Sequence of chain 2.A:
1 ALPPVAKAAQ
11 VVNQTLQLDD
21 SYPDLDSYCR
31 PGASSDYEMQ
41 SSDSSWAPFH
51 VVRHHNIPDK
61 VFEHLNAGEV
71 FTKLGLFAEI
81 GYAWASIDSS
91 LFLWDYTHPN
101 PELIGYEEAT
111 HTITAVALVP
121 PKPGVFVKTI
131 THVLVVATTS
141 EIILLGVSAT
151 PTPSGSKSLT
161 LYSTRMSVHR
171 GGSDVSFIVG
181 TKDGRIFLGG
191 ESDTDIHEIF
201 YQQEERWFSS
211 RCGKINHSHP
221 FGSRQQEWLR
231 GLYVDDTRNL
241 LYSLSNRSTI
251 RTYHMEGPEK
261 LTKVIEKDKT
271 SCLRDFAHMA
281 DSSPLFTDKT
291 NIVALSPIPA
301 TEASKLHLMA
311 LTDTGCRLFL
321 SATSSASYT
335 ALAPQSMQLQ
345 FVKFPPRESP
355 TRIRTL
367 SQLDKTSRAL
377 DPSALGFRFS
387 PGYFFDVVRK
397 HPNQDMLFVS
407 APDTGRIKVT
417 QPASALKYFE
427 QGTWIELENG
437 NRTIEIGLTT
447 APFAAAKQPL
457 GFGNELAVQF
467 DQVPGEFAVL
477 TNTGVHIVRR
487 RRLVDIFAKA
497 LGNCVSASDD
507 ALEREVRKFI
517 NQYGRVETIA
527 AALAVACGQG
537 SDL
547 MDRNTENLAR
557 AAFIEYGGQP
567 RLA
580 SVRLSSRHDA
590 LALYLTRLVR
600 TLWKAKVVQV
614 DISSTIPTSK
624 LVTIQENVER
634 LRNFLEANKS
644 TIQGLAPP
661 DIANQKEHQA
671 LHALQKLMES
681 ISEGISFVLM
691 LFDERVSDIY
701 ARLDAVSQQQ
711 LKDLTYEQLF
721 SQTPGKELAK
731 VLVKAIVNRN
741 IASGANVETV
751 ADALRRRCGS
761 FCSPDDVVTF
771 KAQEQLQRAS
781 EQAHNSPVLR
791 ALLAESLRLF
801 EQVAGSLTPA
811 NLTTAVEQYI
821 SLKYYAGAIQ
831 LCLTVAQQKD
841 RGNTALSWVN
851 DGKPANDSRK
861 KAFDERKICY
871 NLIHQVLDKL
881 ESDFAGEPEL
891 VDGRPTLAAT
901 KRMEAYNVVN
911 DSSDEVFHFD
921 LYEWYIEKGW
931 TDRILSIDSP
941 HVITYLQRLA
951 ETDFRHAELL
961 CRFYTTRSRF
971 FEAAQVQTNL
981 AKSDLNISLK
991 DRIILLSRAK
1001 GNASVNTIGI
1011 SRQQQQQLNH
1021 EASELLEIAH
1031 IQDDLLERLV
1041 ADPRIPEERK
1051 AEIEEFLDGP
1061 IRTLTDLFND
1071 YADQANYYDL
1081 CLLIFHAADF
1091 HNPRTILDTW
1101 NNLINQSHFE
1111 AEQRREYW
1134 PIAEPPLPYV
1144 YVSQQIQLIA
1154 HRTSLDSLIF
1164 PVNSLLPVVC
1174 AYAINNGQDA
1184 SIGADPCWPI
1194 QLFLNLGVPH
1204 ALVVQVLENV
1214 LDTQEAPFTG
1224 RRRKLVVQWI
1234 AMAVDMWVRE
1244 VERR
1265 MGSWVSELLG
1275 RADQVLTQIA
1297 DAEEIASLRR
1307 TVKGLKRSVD

Binding-site contacts:
Ligand atom CE contacts residue ARG165 of chain 2.A at 3.8 Å.
Ligand atom CA contacts residue GLY105 of chain 2.A at 3.6 Å.
Ligand atom CA contacts residue VAL125 of chain 2.A at 3.4 Å (hydrophobic).
Ligand atom O contacts residue GLY105 of chain 2.A at 3.7 Å.
Ligand atom CA contacts residue SER163 of chain 2.A at 3.7 Å.
Ligand atom OE1 contacts residue ARG165 of chain 2.A at 2.9 Å (salt-bridge).
Ligand atom O contacts residue GLN203 of chain 2.A at 3.5 Å (h-bond).
Ligand atom CG contacts residue TYR162 of chain 2.A at 3.9 Å (hydrophobic).
Ligand atom C contacts residue LEU161 of chain 2.A at 3.8 Å (hydrophobic).
Ligand atom CD2 contacts residue PHE126 of chain 2.A at 3.4 Å (hydrophobic).
Ligand atom CD1 contacts residue TYR162 of chain 2.A at 3.5 Å (hydrophobic).
Ligand atom SD contacts residue ARG165 of chain 2.A at 3.5 Å.
Ligand atom C contacts residue ILE130 of chain 2.A at 3.9 Å (hydrophobic).
Ligand atom N contacts residue VAL125 of chain 2.A at 3.5 Å (h-bond).
Ligand atom O contacts residue VAL127 of chain 2.A at 3.5 Å.
Ligand atom N contacts residue SER163 of chain 2.A at 3.9 Å.
Ligand atom O contacts residue VAL127 of chain 2.A at 2.5 Å (h-bond).
Ligand atom C contacts residue GLY105 of chain 2.A at 3.8 Å.
Ligand atom N contacts residue LEU161 of chain 2.A at 3.2 Å (h-bond).
Ligand atom C contacts residue VAL127 of chain 2.A at 3.7 Å (hydrophobic).
Ligand atom O contacts residue TYR162 of chain 2.A at 3.6 Å.
Ligand atom CA contacts residue LEU161 of chain 2.A at 3.5 Å (hydrophobic).
Ligand atom CA contacts residue PHE126 of chain 2.A at 3.9 Å (hydrophobic).
Ligand atom CB contacts residue GLY105 of chain 2.A at 3.1 Å.
Ligand atom CB contacts residue ILE104 of chain 2.A at 3.6 Å (hydrophobic).
Ligand atom CB contacts residue VAL125 of chain 2.A at 3.3 Å (hydrophobic).
Ligand atom CD1 contacts residue GLY124 of chain 2.A at 3.9 Å.
Ligand atom CA contacts residue GLY105 of chain 2.A at 3.9 Å.
Ligand atom CA contacts residue ILE130 of chain 2.A at 3.5 Å (hydrophobic).
Ligand atom CD1 contacts residue GLN203 of chain 2.A at 3.5 Å.
Ligand atom CD2 contacts residue LEU161 of chain 2.A at 3.6 Å (hydrophobic).
Ligand atom CD contacts residue ARG165 of chain 2.A at 3.8 Å.
Ligand atom CD contacts residue GLN203 of chain 2.A at 3.5 Å.
Ligand atom O contacts residue PHE126 of chain 2.A at 3.4 Å.
Ligand atom CB contacts residue TYR162 of chain 2.A at 3.5 Å (hydrophobic).
Ligand atom N contacts residue GLY105 of chain 2.A at 2.8 Å (h-bond).
Ligand atom O contacts residue LEU161 of chain 2.A at 3.4 Å (h-bond).
Ligand atom O contacts residue ILE130 of chain 2.A at 3.7 Å.
Ligand atom CB contacts residue ILE130 of chain 2.A at 3.6 Å (hydrophobic).
Ligand atom O contacts residue SER163 of chain 2.A at 3.1 Å (h-bond).

This protein binds this small molecule.
Small molecule (SMILES): CSCC[C@H](NC(=O)[C@@H]1CCCN1C(=O)[C@H](CC(C)C)NC(=O)[C@H](CC(C)C)NC(=O)[C@H](CCCCN)NC(=O)[C@H](C)NC(=O)[C@H](CCCCN)NC(=O)[C@@H](N)CCCN=C(N)N)C(=O)N[C@@H](CCC(=O)O)C(=O)N[C@@H](CCC(=O)O)C(=O)N[C@@H](C)C(=O)N[C@@H](CC(C)C)C(=O)N[C@@H](CC(C)C)C(=O)N1CCC[C@H]1C=O